Sequence of chain 2.B:
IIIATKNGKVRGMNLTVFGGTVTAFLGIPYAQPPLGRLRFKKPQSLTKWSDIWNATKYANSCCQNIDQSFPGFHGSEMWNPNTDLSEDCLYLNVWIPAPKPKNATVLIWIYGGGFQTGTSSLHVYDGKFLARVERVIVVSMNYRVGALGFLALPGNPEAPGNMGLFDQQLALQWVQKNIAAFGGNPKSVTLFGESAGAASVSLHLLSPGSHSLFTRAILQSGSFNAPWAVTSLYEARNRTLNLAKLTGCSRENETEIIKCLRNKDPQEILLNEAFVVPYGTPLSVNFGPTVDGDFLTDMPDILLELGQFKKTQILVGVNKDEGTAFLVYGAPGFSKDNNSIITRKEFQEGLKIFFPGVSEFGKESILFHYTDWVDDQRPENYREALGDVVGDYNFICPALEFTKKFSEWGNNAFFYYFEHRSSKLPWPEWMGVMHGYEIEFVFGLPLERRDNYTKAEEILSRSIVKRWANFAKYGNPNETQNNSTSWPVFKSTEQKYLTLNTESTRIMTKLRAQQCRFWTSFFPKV

This small molecule binds to this protein.
Small molecule (SMILES): NCC(=O)O

Binding-site contacts:
Ligand atom CA contacts residue LEU29 of chain 2.B at 3.7 Å (hydrophobic).
Ligand atom CA contacts residue MET16 of chain 2.B at 4.3 Å (hydrophobic).
Ligand atom OXT contacts residue LYS131 of chain 2.B at 3.9 Å.
Ligand atom O contacts residue TYR61 of chain 2.B at 3.8 Å.
Ligand atom O contacts residue LYS131 of chain 2.B at 4.1 Å.
Ligand atom C contacts residue ASP129 of chain 2.B at 3.8 Å.
Ligand atom C contacts residue LEU29 of chain 2.B at 4.5 Å (hydrophobic).
Ligand atom OXT contacts residue LEU18 of chain 2.B at 4.1 Å.
Ligand atom O contacts residue ASP129 of chain 2.B at 3.1 Å (salt-bridge).
Ligand atom OXT contacts residue ASP129 of chain 2.B at 3.8 Å.
Ligand atom C contacts residue LEU18 of chain 2.B at 4.1 Å (hydrophobic).
Ligand atom CA contacts residue TYR61 of chain 2.B at 4.3 Å (hydrophobic).
Ligand atom O contacts residue LEU18 of chain 2.B at 3.9 Å.
Ligand atom O contacts residue LEU29 of chain 2.B at 4.3 Å.
Ligand atom N contacts residue MET16 of chain 2.B at 4.0 Å.
Ligand atom C contacts residue LYS131 of chain 2.B at 4.5 Å.
Ligand atom O contacts residue TRP98 of chain 2.B at 4.2 Å.